Binding-site contacts:
Ligand atom NAO contacts residue PHE167 of chain 1.A at 3.5 Å.
Ligand atom N1 contacts residue GLU188 of chain 1.A at 3.3 Å.
Ligand atom CAN contacts residue GLY94 of chain 1.A at 3.6 Å.
Ligand atom CAW contacts residue TYR123 of chain 1.B at 3.7 Å (hydrophobic).
Ligand atom N3 contacts residue ILE168 of chain 1.A at 2.9 Å (h-bond).
Ligand atom CAN contacts residue ASP213 of chain 1.A at 3.5 Å.
Ligand atom NAR contacts residue ILE168 of chain 1.A at 3.0 Å (h-bond).
Ligand atom C2 contacts residue ILE168 of chain 1.A at 3.8 Å (hydrophobic).
Ligand atom NAD contacts residue SER92 of chain 1.A at 3.8 Å.
Ligand atom NAO contacts residue ALA93 of chain 1.A at 3.6 Å.
Ligand atom C4 contacts residue PHE167 of chain 1.A at 3.5 Å (hydrophobic).
Ligand atom CAN contacts residue ALA93 of chain 1.A at 3.5 Å (hydrophobic).
Ligand atom N1 contacts residue MET189 of chain 1.A at 3.7 Å.
Ligand atom CAB contacts residue MET189 of chain 1.A at 3.7 Å (hydrophobic).
Ligand atom CAE contacts residue SER92 of chain 1.A at 3.4 Å.
Ligand atom CAC contacts residue MET189 of chain 1.A at 3.5 Å (hydrophobic).
Ligand atom OAA contacts residue ILE66 of chain 1.A at 3.5 Å.
Ligand atom OAA contacts residue ALA24 of chain 1.A at 3.7 Å.
Ligand atom NAO contacts residue SER212 of chain 1.A at 3.7 Å.
Ligand atom N3 contacts residue PHE167 of chain 1.A at 3.6 Å.
Ligand atom C5 contacts residue GLY94 of chain 1.A at 3.8 Å.
Ligand atom CAI contacts residue ILE66 of chain 1.A at 3.4 Å (hydrophobic).
Ligand atom CAX contacts residue TYR123 of chain 1.B at 3.8 Å (hydrophobic).
Ligand atom NAR contacts residue PHE167 of chain 1.A at 3.6 Å.
Ligand atom NAO contacts residue GLY94 of chain 1.A at 3.4 Å (h-bond).
Ligand atom C2 contacts residue ALA166 of chain 1.A at 3.4 Å (hydrophobic).
Ligand atom C2 contacts residue PHE167 of chain 1.A at 3.8 Å (hydrophobic).
Ligand atom CAC contacts residue GLU190 of chain 1.A at 3.8 Å.
Ligand atom NAO contacts residue ASP213 of chain 1.A at 2.7 Å (salt-bridge).
Ligand atom CAU contacts residue PHE121 of chain 1.B at 3.5 Å (hydrophobic).
Ligand atom CAB contacts residue GLU190 of chain 1.A at 3.5 Å.
Ligand atom NAR contacts residue ASP213 of chain 1.A at 3.0 Å (salt-bridge).
Ligand atom CAG contacts residue PHE167 of chain 1.A at 3.6 Å (hydrophobic).
Ligand atom C5 contacts residue PHE167 of chain 1.A at 3.4 Å (hydrophobic).
Ligand atom OAA contacts residue GLU190 of chain 1.A at 2.6 Å (salt-bridge).
Ligand atom CAN contacts residue SER212 of chain 1.A at 3.4 Å.
Ligand atom CAE contacts residue PHE223 of chain 1.A at 3.5 Å (hydrophobic).
Ligand atom C4 contacts residue ILE168 of chain 1.A at 3.7 Å (hydrophobic).
Ligand atom CAJ contacts residue SER92 of chain 1.A at 3.4 Å.
Ligand atom CAJ contacts residue GLU188 of chain 1.A at 3.7 Å.

Sequence of chain 1.B:
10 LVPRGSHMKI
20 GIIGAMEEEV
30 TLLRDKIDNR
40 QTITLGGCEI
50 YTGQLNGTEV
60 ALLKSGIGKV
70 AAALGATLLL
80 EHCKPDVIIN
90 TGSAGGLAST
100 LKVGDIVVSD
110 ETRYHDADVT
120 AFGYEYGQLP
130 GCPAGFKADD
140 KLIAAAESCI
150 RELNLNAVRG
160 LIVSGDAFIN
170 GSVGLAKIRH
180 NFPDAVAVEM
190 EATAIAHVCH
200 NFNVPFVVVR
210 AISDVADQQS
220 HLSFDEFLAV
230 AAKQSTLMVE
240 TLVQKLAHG

Sequence of chain 1.A:
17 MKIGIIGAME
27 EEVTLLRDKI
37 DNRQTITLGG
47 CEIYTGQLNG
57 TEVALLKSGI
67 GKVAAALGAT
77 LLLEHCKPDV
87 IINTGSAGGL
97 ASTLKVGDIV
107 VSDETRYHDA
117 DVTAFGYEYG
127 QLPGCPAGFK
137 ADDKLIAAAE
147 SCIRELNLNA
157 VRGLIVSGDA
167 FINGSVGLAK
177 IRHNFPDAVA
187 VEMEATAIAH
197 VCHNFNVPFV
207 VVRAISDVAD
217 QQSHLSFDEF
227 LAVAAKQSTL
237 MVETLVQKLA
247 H

The protein below binds the small molecule below.
Small molecule (SMILES): Nc1ncnc2c(CN3C[C@H](CSCCOCCO)[C@@H](O)C3)c[nH]c12